Binding-site contacts:
Ligand atom C12 contacts residue YLS1 of chain 1.D at 0.1 Å.
Ligand atom O20 contacts residue HIS45 of chain 1.A at 3.0 Å (h-bond).
Ligand atom O18 contacts residue HIS167 of chain 1.A at 2.7 Å (h-bond).
Ligand atom C04 contacts residue YLS1 of chain 1.D at 0.3 Å.
Ligand atom C23 contacts residue GLU170 of chain 1.A at 3.2 Å.
Ligand atom O18 contacts residue YLS1 of chain 1.D at 0.1 Å (h-bond).
Ligand atom N03 contacts residue YLS1 of chain 1.D at 0.5 Å (h-bond).
Ligand atom C09 contacts residue YLS1 of chain 1.D at 0.3 Å.
Ligand atom O18 contacts residue GLU170 of chain 1.A at 3.4 Å.
Ligand atom C16 contacts residue YLS1 of chain 1.D at 0.1 Å.
Ligand atom N10 contacts residue YLS1 of chain 1.D at 0.1 Å (h-bond).
Ligand atom O22 contacts residue YLS1 of chain 1.D at 1.0 Å (h-bond).
Ligand atom C29 contacts residue THR194 of chain 1.A at 3.3 Å.
Ligand atom C02 contacts residue YLS1 of chain 1.D at 0.2 Å.
Ligand atom O20 contacts residue CYS149 of chain 1.A at 2.6 Å (h-bond).
Ligand atom C17 contacts residue YLS1 of chain 1.D at 0.1 Å.
Ligand atom C11 contacts residue CYS149 of chain 1.A at 2.7 Å (hydrophobic).
Ligand atom C05 contacts residue YLS1 of chain 1.D at 0.2 Å.
Ligand atom C06 contacts residue YLS1 of chain 1.D at 0.1 Å.
Ligand atom C11 contacts residue YLS1 of chain 1.D at 0.0 Å.
Ligand atom O01 contacts residue YLS1 of chain 1.D at 1.0 Å (h-bond).
Ligand atom C19 contacts residue CYS149 of chain 1.A at 1.8 Å (hydrophobic).
Ligand atom O21 contacts residue YLS1 of chain 1.D at 0.8 Å (h-bond).
Ligand atom N10 contacts residue HIS168 of chain 1.A at 3.0 Å (h-bond).
Ligand atom N15 contacts residue PHE144 of chain 1.A at 3.3 Å (h-bond).
Ligand atom C19 contacts residue YLS1 of chain 1.D at 0.1 Å.
Ligand atom C08 contacts residue YLS1 of chain 1.D at 0.0 Å.
Ligand atom C12 contacts residue CYS149 of chain 1.A at 3.2 Å (hydrophobic).
Ligand atom N15 contacts residue GLU170 of chain 1.A at 3.1 Å (salt-bridge).
Ligand atom O01 contacts residue GLU170 of chain 1.A at 3.2 Å (salt-bridge).
Ligand atom C13 contacts residue YLS1 of chain 1.D at 0.1 Å.
Ligand atom N10 contacts residue CYS149 of chain 1.A at 3.0 Å (h-bond).
Ligand atom C23 contacts residue YLS1 of chain 1.D at 2.4 Å.
Ligand atom C14 contacts residue YLS1 of chain 1.D at 0.1 Å.
Ligand atom N15 contacts residue YLS1 of chain 1.D at 0.1 Å (h-bond).
Ligand atom C05 contacts residue GLN193 of chain 1.A at 3.4 Å.
Ligand atom N03 contacts residue GLN193 of chain 1.A at 3.0 Å (h-bond).
Ligand atom O20 contacts residue YLS1 of chain 1.D at 1.4 Å.
Ligand atom C24 contacts residue YLS1 of chain 1.D at 3.2 Å.
Ligand atom C07 contacts residue YLS1 of chain 1.D at 0.1 Å.

The protein below binds the small molecule below.
Small molecule (SMILES): CC(C)C[C@H](NC(=O)OCc1ccc(F)cc1)C(=O)N[C@@H](C[C@@H]1CCNC1=O)C(O)S(=O)(=O)O

Sequence of chain 1.A:
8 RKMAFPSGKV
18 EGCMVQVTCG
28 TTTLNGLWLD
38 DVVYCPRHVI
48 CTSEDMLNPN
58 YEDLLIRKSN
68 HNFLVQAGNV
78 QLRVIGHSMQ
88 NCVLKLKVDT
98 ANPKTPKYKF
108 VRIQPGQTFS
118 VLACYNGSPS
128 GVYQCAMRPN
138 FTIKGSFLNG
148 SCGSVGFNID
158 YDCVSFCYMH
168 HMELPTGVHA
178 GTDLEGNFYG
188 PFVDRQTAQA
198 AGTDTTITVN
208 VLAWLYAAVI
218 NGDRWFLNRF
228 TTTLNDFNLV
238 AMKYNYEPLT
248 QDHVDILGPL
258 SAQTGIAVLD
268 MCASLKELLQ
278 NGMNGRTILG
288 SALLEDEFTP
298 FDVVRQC